A small-molecule ligand and the protein it binds are described below.
Small molecule (SMILES): CC(=O)N[C@H]1[C@H]([C@H](O)[C@H](O)CO)O[C@@](O[C@H](CO)[C@@H](O)[C@@H]2O[C@@H](C(=O)O)C[C@H](O)[C@H]2NC(C)=O)(C(=O)O)C[C@@H]1O

Binding-site contacts:
Ligand atom C11 contacts residue HIS138 of chain 53.B at 3.1 Å.
Ligand atom C9 contacts residue GLN278 of chain 53.C at 3.1 Å.
Ligand atom O8 contacts residue THR276 of chain 53.C at 3.6 Å.
Ligand atom C11 contacts residue ASN272 of chain 53.C at 3.6 Å.
Ligand atom C6 contacts residue LYS68 of chain 53.C at 4.2 Å.
Ligand atom C6 contacts residue ASN272 of chain 53.C at 3.7 Å.
Ligand atom C11 contacts residue SER274 of chain 53.C at 4.1 Å.
Ligand atom C5 contacts residue ASN272 of chain 53.C at 4.1 Å.
Ligand atom C1 contacts residue THR276 of chain 53.C at 3.2 Å.
Ligand atom C1 contacts residue LYS68 of chain 53.C at 3.6 Å.
Ligand atom N5 contacts residue ASN272 of chain 53.C at 3.2 Å (h-bond).
Ligand atom C10 contacts residue GLN278 of chain 53.C at 4.0 Å.
Ligand atom C7 contacts residue GLN278 of chain 53.C at 3.8 Å.
Ligand atom O9 contacts residue LYS68 of chain 53.C at 2.9 Å (salt-bridge).
Ligand atom C1 contacts residue ASN272 of chain 53.C at 4.1 Å.
Ligand atom O8 contacts residue LYS68 of chain 53.C at 3.4 Å.
Ligand atom C11 contacts residue PHE65 of chain 53.C at 3.4 Å (hydrophobic).
Ligand atom C8 contacts residue GLN278 of chain 53.C at 3.6 Å.
Ligand atom O1B contacts residue THR276 of chain 53.C at 3.5 Å (h-bond).
Ligand atom O1A contacts residue ASN272 of chain 53.C at 3.6 Å (h-bond).
Ligand atom O8 contacts residue GLN278 of chain 53.C at 3.4 Å (h-bond).
Ligand atom C9 contacts residue LYS68 of chain 53.C at 3.8 Å.
Ligand atom C10 contacts residue ASN272 of chain 53.C at 3.9 Å.
Ligand atom C11 contacts residue THR276 of chain 53.C at 3.3 Å.
Ligand atom C11 contacts residue GLN278 of chain 53.C at 3.5 Å.
Ligand atom O1B contacts residue LYS68 of chain 53.C at 3.9 Å.
Ligand atom O1A contacts residue THR276 of chain 53.C at 2.3 Å (h-bond).
Ligand atom O7 contacts residue LEU62 of chain 53.C at 4.0 Å.
Ligand atom O10 contacts residue PHE75 of chain 53.D at 3.8 Å.
Ligand atom C1 contacts residue SER274 of chain 53.C at 4.1 Å.
Ligand atom O8 contacts residue ASN272 of chain 53.C at 3.4 Å (h-bond).
Ligand atom C9 contacts residue LEU67 of chain 53.C at 4.1 Å (hydrophobic).
Ligand atom C11 contacts residue PHE75 of chain 53.D at 3.3 Å (hydrophobic).
Ligand atom N5 contacts residue GLN278 of chain 53.C at 3.7 Å.
Ligand atom C10 contacts residue PHE75 of chain 53.D at 4.1 Å (hydrophobic).
Ligand atom O1A contacts residue LYS68 of chain 53.C at 2.8 Å.
Ligand atom C11 contacts residue PHE270 of chain 53.C at 3.8 Å (hydrophobic).
Ligand atom O9 contacts residue LEU67 of chain 53.C at 3.4 Å.
Ligand atom O1B contacts residue SER274 of chain 53.C at 2.9 Å (h-bond).
Ligand atom O9 contacts residue GLN278 of chain 53.C at 3.9 Å.

Sequence of chain 53.C:
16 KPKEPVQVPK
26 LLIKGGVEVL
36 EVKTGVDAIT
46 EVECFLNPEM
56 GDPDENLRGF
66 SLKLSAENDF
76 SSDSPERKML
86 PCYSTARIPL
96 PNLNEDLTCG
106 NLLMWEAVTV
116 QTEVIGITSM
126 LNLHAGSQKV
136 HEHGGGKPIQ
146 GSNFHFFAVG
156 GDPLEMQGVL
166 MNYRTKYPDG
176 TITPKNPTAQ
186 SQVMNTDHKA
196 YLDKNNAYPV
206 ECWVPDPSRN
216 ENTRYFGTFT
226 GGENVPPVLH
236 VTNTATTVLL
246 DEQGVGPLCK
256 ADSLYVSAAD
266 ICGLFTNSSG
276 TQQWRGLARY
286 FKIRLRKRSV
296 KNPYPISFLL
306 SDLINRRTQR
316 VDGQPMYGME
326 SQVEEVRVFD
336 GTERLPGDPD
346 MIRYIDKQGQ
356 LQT

Sequence of chain 53.B:
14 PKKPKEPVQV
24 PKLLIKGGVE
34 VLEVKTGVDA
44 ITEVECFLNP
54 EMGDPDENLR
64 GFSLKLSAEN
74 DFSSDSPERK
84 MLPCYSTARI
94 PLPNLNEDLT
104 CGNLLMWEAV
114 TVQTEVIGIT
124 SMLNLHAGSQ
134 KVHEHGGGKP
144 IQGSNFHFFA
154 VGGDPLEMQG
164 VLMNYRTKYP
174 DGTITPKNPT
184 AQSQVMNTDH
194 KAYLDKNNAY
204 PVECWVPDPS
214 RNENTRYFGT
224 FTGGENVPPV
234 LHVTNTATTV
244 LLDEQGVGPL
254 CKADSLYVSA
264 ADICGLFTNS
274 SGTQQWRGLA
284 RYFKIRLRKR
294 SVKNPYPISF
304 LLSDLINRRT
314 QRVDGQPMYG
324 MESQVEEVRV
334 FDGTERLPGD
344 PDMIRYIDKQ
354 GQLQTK

Sequence of chain 53.D:
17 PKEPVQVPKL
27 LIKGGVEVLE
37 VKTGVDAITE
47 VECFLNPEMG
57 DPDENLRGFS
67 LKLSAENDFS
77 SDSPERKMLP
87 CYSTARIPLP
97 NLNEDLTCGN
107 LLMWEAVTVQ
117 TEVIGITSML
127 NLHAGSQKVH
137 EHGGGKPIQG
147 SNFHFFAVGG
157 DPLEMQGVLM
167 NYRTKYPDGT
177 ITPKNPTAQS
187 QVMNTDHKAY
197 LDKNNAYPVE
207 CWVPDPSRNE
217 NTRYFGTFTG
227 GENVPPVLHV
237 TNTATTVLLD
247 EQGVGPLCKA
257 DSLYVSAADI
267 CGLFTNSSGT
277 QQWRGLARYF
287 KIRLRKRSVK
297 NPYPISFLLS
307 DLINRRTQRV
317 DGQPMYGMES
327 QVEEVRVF